Binding-site contacts:
Ligand atom O6 contacts residue SER116 of chain 1.A at 3.4 Å.
Ligand atom C2 contacts residue ASP10 of chain 1.A at 3.4 Å.
Ligand atom O3P contacts residue HIS20 of chain 1.A at 3.5 Å.
Ligand atom O2 contacts residue SFL1 of chain 1.D at 2.7 Å.
Ligand atom O2P contacts residue SER116 of chain 1.A at 3.5 Å.
Ligand atom P contacts residue ARG49 of chain 1.A at 3.6 Å.
Ligand atom C6 contacts residue ALA115 of chain 1.A at 3.8 Å (hydrophobic).
Ligand atom O6 contacts residue HIS20 of chain 1.A at 3.6 Å.
Ligand atom O4 contacts residue VAL47 of chain 1.A at 2.7 Å (h-bond).
Ligand atom C2 contacts residue SFL1 of chain 1.D at 3.5 Å.
Ligand atom O2P contacts residue ALA115 of chain 1.A at 3.9 Å.
Ligand atom C1 contacts residue ASP10 of chain 1.A at 3.3 Å.
Ligand atom O2 contacts residue MG1 of chain 1.B at 3.9 Å.
Ligand atom O3P contacts residue ASN118 of chain 1.A at 2.9 Å (h-bond).
Ligand atom O4 contacts residue SER52 of chain 1.A at 3.6 Å.
Ligand atom C2 contacts residue GLY46 of chain 1.A at 3.9 Å.
Ligand atom C6 contacts residue ARG49 of chain 1.A at 3.9 Å.
Ligand atom O3 contacts residue HIS20 of chain 1.A at 3.6 Å.
Ligand atom O2 contacts residue GLY46 of chain 1.A at 2.9 Å (h-bond).
Ligand atom C5 contacts residue VAL47 of chain 1.A at 3.4 Å (hydrophobic).
Ligand atom O3 contacts residue LEU44 of chain 1.A at 3.9 Å.
Ligand atom C3 contacts residue GLY46 of chain 1.A at 3.9 Å.
Ligand atom P contacts residue LYS117 of chain 1.A at 3.8 Å.
Ligand atom C1 contacts residue SFL1 of chain 1.D at 3.2 Å.
Ligand atom C6 contacts residue SER116 of chain 1.A at 3.8 Å.
Ligand atom O5 contacts residue ALA115 of chain 1.A at 3.8 Å.
Ligand atom C4 contacts residue VAL47 of chain 1.A at 3.1 Å (hydrophobic).
Ligand atom O1 contacts residue SFL1 of chain 1.D at 2.2 Å (h-bond).
Ligand atom O1 contacts residue SER114 of chain 1.A at 3.8 Å.
Ligand atom O5 contacts residue ASP10 of chain 1.A at 3.5 Å (salt-bridge).
Ligand atom O2P contacts residue LYS117 of chain 1.A at 2.9 Å (salt-bridge).
Ligand atom P contacts residue SER116 of chain 1.A at 3.5 Å.
Ligand atom O3P contacts residue LYS117 of chain 1.A at 3.8 Å.
Ligand atom O1P contacts residue ARG49 of chain 1.A at 2.8 Å (salt-bridge).
Ligand atom O5 contacts residue SER116 of chain 1.A at 3.5 Å (h-bond).
Ligand atom O3P contacts residue SER116 of chain 1.A at 2.6 Å (h-bond).
Ligand atom C2 contacts residue HIS20 of chain 1.A at 3.9 Å.
Ligand atom O2P contacts residue ARG49 of chain 1.A at 3.1 Å (salt-bridge).
Ligand atom O1 contacts residue ASP10 of chain 1.A at 2.6 Å (salt-bridge).
Ligand atom C3 contacts residue VAL47 of chain 1.A at 3.4 Å (hydrophobic).

Sequence of chain 1.A:
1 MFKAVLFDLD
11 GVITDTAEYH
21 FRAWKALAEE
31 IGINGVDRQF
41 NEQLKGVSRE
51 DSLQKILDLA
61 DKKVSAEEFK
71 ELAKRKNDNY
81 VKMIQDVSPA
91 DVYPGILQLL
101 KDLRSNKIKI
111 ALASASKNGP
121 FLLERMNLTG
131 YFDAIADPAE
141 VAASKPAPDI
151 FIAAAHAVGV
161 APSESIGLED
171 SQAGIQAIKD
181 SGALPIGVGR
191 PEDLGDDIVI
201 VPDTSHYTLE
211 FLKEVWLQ

This small molecule binds to this protein.
Small molecule (SMILES): O=P(O)(O)OC[C@H]1O[C@@H](O)[C@H](O)[C@@H](O)[C@@H]1O